Sequence of chain 1.A:
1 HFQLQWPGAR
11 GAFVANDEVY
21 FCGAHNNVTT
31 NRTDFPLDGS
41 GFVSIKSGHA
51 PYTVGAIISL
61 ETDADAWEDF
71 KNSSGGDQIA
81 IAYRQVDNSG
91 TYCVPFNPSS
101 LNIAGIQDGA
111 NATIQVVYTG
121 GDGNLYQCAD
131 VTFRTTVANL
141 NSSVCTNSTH

This small molecule binds to this protein.
Small molecule (SMILES): CC(=O)N[C@@H]1[C@@H](O)[C@H](O)[C@@H](CO)O[C@H]1O

Binding-site contacts:
Ligand atom O6 contacts residue ILE79 of chain 1.A at 4.1 Å.
Ligand atom O6 contacts residue GLY76 of chain 1.A at 3.7 Å.
Ligand atom C6 contacts residue ASP77 of chain 1.A at 3.4 Å.
Ligand atom C2 contacts residue ASN72 of chain 1.A at 2.4 Å.
Ligand atom C3 contacts residue ASN72 of chain 1.A at 3.7 Å.
Ligand atom C8 contacts residue SER74 of chain 1.A at 3.7 Å.
Ligand atom O5 contacts residue GLY76 of chain 1.A at 3.7 Å.
Ligand atom C5 contacts residue GLY76 of chain 1.A at 3.9 Å.
Ligand atom N2 contacts residue SER74 of chain 1.A at 3.6 Å.
Ligand atom C5 contacts residue ASN72 of chain 1.A at 3.7 Å.
Ligand atom C5 contacts residue ASP77 of chain 1.A at 3.8 Å.
Ligand atom C1 contacts residue GLY76 of chain 1.A at 3.8 Å.
Ligand atom C8 contacts residue ASN72 of chain 1.A at 4.3 Å.
Ligand atom C7 contacts residue SER74 of chain 1.A at 4.2 Å.
Ligand atom C8 contacts residue SER73 of chain 1.A at 3.7 Å.
Ligand atom C7 contacts residue ASN72 of chain 1.A at 3.2 Å.
Ligand atom O5 contacts residue ASP77 of chain 1.A at 3.1 Å (salt-bridge).
Ligand atom O6 contacts residue ASP77 of chain 1.A at 2.9 Å (salt-bridge).
Ligand atom C1 contacts residue ASP77 of chain 1.A at 4.2 Å.
Ligand atom C6 contacts residue ILE79 of chain 1.A at 4.2 Å (hydrophobic).
Ligand atom O7 contacts residue ASN72 of chain 1.A at 3.3 Å (h-bond).
Ligand atom O5 contacts residue ASN72 of chain 1.A at 2.4 Å (h-bond).
Ligand atom N2 contacts residue ASN72 of chain 1.A at 2.8 Å (h-bond).
Ligand atom C1 contacts residue ASN72 of chain 1.A at 1.5 Å.
Ligand atom C4 contacts residue ASN72 of chain 1.A at 4.2 Å.